Binding-site contacts:
Ligand atom O3' contacts residue GLU622 of chain 1.E at 2.5 Å (salt-bridge).
Ligand atom C4' contacts residue GLU478 of chain 1.E at 3.5 Å.
Ligand atom O1A contacts residue ALA528 of chain 1.A at 3.2 Å.
Ligand atom PB contacts residue LYS529 of chain 1.A at 3.5 Å.
Ligand atom O2G contacts residue MG1 of chain 1.BA at 2.0 Å.
Ligand atom N3B contacts residue ARG619 of chain 1.E at 3.2 Å (salt-bridge).
Ligand atom C8 contacts residue GLY526 of chain 1.A at 3.3 Å.
Ligand atom C3' contacts residue GLU622 of chain 1.E at 3.5 Å.
Ligand atom N3B contacts residue GLY526 of chain 1.A at 3.1 Å (h-bond).
Ligand atom O2G contacts residue ARG529 of chain 1.E at 3.0 Å (salt-bridge).
Ligand atom O1B contacts residue SER530 of chain 1.A at 2.5 Å (h-bond).
Ligand atom PG contacts residue MG1 of chain 1.BA at 2.8 Å.
Ligand atom O3A contacts residue ARG619 of chain 1.E at 3.0 Å (salt-bridge).
Ligand atom O1G contacts residue MG1 of chain 1.BA at 2.7 Å.
Ligand atom O2B contacts residue THR527 of chain 1.A at 3.5 Å.
Ligand atom N6 contacts residue LEU675 of chain 1.A at 3.5 Å.
Ligand atom O2A contacts residue ARG619 of chain 1.E at 2.7 Å (salt-bridge).
Ligand atom O1A contacts residue SER530 of chain 1.A at 2.9 Å (h-bond).
Ligand atom O2B contacts residue LYS529 of chain 1.A at 2.6 Å (salt-bridge).
Ligand atom O2G contacts residue SER530 of chain 1.A at 3.5 Å (h-bond).
Ligand atom O3G contacts residue ARG529 of chain 1.E at 3.3 Å (salt-bridge).
Ligand atom O3A contacts residue ALA528 of chain 1.A at 3.4 Å (h-bond).
Ligand atom N1 contacts residue TYR486 of chain 1.A at 3.2 Å (h-bond).
Ligand atom O2A contacts residue GLU478 of chain 1.E at 3.4 Å.
Ligand atom O1A contacts residue LYS529 of chain 1.A at 3.4 Å (salt-bridge).
Ligand atom O2G contacts residue ARG619 of chain 1.E at 3.1 Å (salt-bridge).
Ligand atom C5' contacts residue GLU478 of chain 1.E at 3.4 Å.
Ligand atom N6 contacts residue TYR486 of chain 1.A at 3.1 Å (h-bond).
Ligand atom O2A contacts residue GLN479 of chain 1.E at 2.9 Å (h-bond).
Ligand atom O1B contacts residue MG1 of chain 1.BA at 2.0 Å.
Ligand atom O3G contacts residue ARG619 of chain 1.E at 3.5 Å (salt-bridge).
Ligand atom O1G contacts residue LYS529 of chain 1.A at 2.9 Å (salt-bridge).
Ligand atom N3B contacts residue LYS529 of chain 1.A at 3.2 Å (salt-bridge).
Ligand atom O1G contacts residue ASN631 of chain 1.A at 3.4 Å (h-bond).
Ligand atom O2B contacts residue ALA528 of chain 1.A at 3.2 Å (h-bond).
Ligand atom PB contacts residue MG1 of chain 1.BA at 3.3 Å.
Ligand atom PB contacts residue ARG619 of chain 1.E at 3.4 Å.
Ligand atom C5' contacts residue ARG619 of chain 1.E at 3.4 Å.
Ligand atom O1A contacts residue GLN531 of chain 1.A at 2.8 Å (h-bond).
Ligand atom PA contacts residue ARG619 of chain 1.E at 3.4 Å.

Sequence of chain 1.E:
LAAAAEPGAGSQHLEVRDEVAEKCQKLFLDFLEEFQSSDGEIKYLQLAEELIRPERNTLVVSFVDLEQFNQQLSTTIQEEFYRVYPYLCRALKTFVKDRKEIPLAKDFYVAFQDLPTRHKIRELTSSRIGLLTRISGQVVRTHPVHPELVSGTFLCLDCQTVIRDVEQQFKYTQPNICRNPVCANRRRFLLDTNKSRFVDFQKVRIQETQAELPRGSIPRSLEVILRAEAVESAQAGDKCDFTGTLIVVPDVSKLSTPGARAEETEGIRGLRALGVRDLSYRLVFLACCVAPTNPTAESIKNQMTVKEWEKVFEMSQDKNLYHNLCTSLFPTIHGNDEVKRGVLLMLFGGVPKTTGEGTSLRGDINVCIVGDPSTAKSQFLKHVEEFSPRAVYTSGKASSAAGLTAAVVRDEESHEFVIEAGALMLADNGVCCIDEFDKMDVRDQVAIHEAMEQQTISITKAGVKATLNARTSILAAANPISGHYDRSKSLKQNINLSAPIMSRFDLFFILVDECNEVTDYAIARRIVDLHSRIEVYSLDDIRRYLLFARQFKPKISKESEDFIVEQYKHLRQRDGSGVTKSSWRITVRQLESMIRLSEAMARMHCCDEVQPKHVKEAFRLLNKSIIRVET

The protein below binds the small molecule below.
Small molecule (SMILES): Nc1ncnc2c1ncn2[C@@H]1O[C@H](CO[P](=O)(O)O[P](=O)(O)NP(=O)(O)O)[C@@H](O)[C@H]1O

Sequence of chain 1.A:
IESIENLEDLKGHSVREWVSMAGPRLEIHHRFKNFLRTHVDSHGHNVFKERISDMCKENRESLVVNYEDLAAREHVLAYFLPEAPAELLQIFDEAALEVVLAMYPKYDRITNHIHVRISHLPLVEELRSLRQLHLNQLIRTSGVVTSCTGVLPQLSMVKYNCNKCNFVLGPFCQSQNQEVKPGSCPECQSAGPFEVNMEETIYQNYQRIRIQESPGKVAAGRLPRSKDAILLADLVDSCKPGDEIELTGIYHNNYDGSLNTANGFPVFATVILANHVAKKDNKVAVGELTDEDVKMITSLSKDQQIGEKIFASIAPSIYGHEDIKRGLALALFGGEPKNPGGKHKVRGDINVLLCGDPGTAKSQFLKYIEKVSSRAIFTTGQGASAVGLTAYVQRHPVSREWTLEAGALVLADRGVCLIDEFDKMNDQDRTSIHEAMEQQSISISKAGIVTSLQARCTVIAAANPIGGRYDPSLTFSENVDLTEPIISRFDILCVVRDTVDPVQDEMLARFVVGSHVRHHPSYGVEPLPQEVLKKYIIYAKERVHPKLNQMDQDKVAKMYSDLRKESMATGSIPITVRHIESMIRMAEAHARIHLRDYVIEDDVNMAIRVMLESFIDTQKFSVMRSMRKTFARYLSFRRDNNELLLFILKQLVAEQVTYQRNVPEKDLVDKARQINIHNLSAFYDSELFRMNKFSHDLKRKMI